The protein below binds the small molecule below.
Small molecule (SMILES): OC[C@H]1NC[C@H](O)[C@@H](O)[C@H]1O

Binding-site contacts:
Ligand atom C4 contacts residue TRP16 of chain 1.A at 3.6 Å (hydrophobic).
Ligand atom O2 contacts residue ASP200 of chain 1.A at 2.7 Å (salt-bridge).
Ligand atom O4 contacts residue LYS137 of chain 1.A at 2.8 Å (salt-bridge).
Ligand atom C4 contacts residue LYS137 of chain 1.A at 3.6 Å.
Ligand atom N5 contacts residue CYS111 of chain 1.A at 3.5 Å (h-bond).
Ligand atom C2 contacts residue GLU172 of chain 1.A at 3.3 Å.
Ligand atom C6 contacts residue ASP62 of chain 1.A at 3.4 Å.
Ligand atom C1 contacts residue ASP200 of chain 1.A at 3.6 Å.
Ligand atom O4 contacts residue ASP61 of chain 1.A at 2.6 Å (salt-bridge).
Ligand atom O2 contacts residue GLU172 of chain 1.A at 2.6 Å (salt-bridge).
Ligand atom C1 contacts residue CYS111 of chain 1.A at 3.9 Å (hydrophobic).
Ligand atom O6 contacts residue TRP16 of chain 1.A at 3.4 Å.
Ligand atom C1 contacts residue TYR176 of chain 1.A at 3.7 Å (hydrophobic).
Ligand atom O6 contacts residue ALA112 of chain 1.A at 4.0 Å.
Ligand atom C6 contacts residue TRP16 of chain 1.A at 3.7 Å (hydrophobic).
Ligand atom C6 contacts residue ASP61 of chain 1.A at 3.4 Å.
Ligand atom O2 contacts residue ARG196 of chain 1.A at 3.1 Å (salt-bridge).
Ligand atom O2 contacts residue ASP139 of chain 1.A at 4.1 Å.
Ligand atom C5 contacts residue ASP61 of chain 1.A at 4.0 Å.
Ligand atom O3 contacts residue ARG196 of chain 1.A at 3.0 Å (salt-bridge).
Ligand atom C4 contacts residue ASP61 of chain 1.A at 3.4 Å.
Ligand atom C2 contacts residue ARG196 of chain 1.A at 4.0 Å.
Ligand atom N5 contacts residue ASP139 of chain 1.A at 2.7 Å (salt-bridge).
Ligand atom O6 contacts residue CYS111 of chain 1.A at 3.5 Å.
Ligand atom O4 contacts residue ASP139 of chain 1.A at 3.7 Å.
Ligand atom C5 contacts residue TRP16 of chain 1.A at 3.6 Å (hydrophobic).
Ligand atom O3 contacts residue ASP200 of chain 1.A at 3.9 Å.
Ligand atom O3 contacts residue LYS137 of chain 1.A at 2.7 Å (salt-bridge).
Ligand atom C6 contacts residue ASP139 of chain 1.A at 3.8 Å.
Ligand atom O6 contacts residue ASP62 of chain 1.A at 2.9 Å (salt-bridge).
Ligand atom C6 contacts residue TYR103 of chain 1.A at 4.0 Å (hydrophobic).
Ligand atom C2 contacts residue ASP200 of chain 1.A at 3.5 Å.
Ligand atom C3 contacts residue ARG196 of chain 1.A at 4.0 Å.
Ligand atom C5 contacts residue ASP139 of chain 1.A at 3.7 Å.
Ligand atom C3 contacts residue TRP16 of chain 1.A at 4.1 Å (hydrophobic).
Ligand atom C3 contacts residue ASP200 of chain 1.A at 3.5 Å.
Ligand atom C3 contacts residue LYS137 of chain 1.A at 3.6 Å.
Ligand atom C1 contacts residue ASP139 of chain 1.A at 3.2 Å.
Ligand atom O4 contacts residue TYR103 of chain 1.A at 3.6 Å.
Ligand atom C2 contacts residue ASP139 of chain 1.A at 3.5 Å.

Sequence of chain 1.A:
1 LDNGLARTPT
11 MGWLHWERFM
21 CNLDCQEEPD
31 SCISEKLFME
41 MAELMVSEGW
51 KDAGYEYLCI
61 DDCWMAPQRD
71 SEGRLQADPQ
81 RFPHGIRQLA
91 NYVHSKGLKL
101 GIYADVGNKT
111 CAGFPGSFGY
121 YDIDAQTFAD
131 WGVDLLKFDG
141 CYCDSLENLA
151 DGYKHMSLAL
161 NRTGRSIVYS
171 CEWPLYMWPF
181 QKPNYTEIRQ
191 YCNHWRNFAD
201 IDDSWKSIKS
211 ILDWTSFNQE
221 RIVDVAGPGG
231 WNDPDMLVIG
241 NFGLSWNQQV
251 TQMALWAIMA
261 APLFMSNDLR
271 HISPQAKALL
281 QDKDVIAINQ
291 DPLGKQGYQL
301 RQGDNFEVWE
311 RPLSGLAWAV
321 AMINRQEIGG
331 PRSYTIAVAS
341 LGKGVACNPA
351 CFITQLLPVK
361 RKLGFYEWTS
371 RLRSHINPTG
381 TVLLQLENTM